Sequence of chain 1.B:
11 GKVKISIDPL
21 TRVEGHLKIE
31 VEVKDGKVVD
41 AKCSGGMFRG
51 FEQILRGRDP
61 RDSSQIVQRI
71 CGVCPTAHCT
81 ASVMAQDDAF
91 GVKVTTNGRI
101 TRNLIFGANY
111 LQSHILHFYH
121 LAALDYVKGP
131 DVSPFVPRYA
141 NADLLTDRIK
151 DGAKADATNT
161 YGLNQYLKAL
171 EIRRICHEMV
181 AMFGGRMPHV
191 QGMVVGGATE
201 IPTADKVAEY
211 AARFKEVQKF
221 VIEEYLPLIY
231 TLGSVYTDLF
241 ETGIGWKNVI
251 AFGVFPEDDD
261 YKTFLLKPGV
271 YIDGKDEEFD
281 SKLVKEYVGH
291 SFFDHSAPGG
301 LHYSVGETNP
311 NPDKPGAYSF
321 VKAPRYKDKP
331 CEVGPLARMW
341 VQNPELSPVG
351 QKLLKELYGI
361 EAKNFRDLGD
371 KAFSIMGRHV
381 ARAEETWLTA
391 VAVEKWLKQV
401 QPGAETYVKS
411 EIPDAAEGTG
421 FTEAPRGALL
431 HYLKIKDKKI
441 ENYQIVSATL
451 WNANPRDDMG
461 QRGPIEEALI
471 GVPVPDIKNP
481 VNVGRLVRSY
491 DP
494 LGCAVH

Binding-site contacts:
Ligand atom C3 contacts residue ALA424 of chain 1.B at 3.4 Å (hydrophobic).
Ligand atom C3 contacts residue HIS78 of chain 1.B at 3.5 Å.
Ligand atom FE contacts residue CYS74 of chain 1.B at 2.3 Å.
Ligand atom N2 contacts residue CYS74 of chain 1.B at 3.4 Å.
Ligand atom N1 contacts residue THR449 of chain 1.B at 2.7 Å (h-bond).
Ligand atom O3 contacts residue ALA424 of chain 1.B at 3.2 Å.
Ligand atom C1 contacts residue NI1 of chain 1.N at 4.1 Å.
Ligand atom FE contacts residue NI1 of chain 1.N at 3.1 Å.
Ligand atom C3 contacts residue CYS496 of chain 1.B at 3.0 Å (hydrophobic).
Ligand atom O3 contacts residue ALA448 of chain 1.B at 4.1 Å.
Ligand atom C1 contacts residue ALA448 of chain 1.B at 3.8 Å (hydrophobic).
Ligand atom C1 contacts residue CYS496 of chain 1.B at 3.1 Å (hydrophobic).
Ligand atom C2 contacts residue NI1 of chain 1.N at 3.8 Å.
Ligand atom C2 contacts residue PRO425 of chain 1.B at 4.1 Å (hydrophobic).
Ligand atom FE contacts residue HIS78 of chain 1.B at 4.1 Å.
Ligand atom N2 contacts residue PRO425 of chain 1.B at 3.2 Å.
Ligand atom C2 contacts residue ALA424 of chain 1.B at 3.4 Å (hydrophobic).
Ligand atom C2 contacts residue SE7493 of chain 1.B at 2.7 Å.
Ligand atom N1 contacts residue ARG426 of chain 1.B at 3.6 Å.
Ligand atom O3 contacts residue CYS496 of chain 1.B at 3.9 Å.
Ligand atom C1 contacts residue ARG426 of chain 1.B at 3.8 Å.
Ligand atom C2 contacts residue ARG426 of chain 1.B at 3.6 Å.
Ligand atom N1 contacts residue CYS496 of chain 1.B at 3.4 Å.
Ligand atom N2 contacts residue ALA424 of chain 1.B at 3.3 Å.
Ligand atom C2 contacts residue CYS496 of chain 1.B at 4.2 Å (hydrophobic).
Ligand atom C1 contacts residue THR449 of chain 1.B at 3.8 Å.
Ligand atom N1 contacts residue SE7493 of chain 1.B at 3.5 Å.
Ligand atom C3 contacts residue CYS74 of chain 1.B at 3.3 Å (hydrophobic).
Ligand atom C1 contacts residue SE7493 of chain 1.B at 2.9 Å.
Ligand atom C1 contacts residue CYS74 of chain 1.B at 4.1 Å (hydrophobic).
Ligand atom C2 contacts residue CYS74 of chain 1.B at 3.0 Å (hydrophobic).
Ligand atom O3 contacts residue SER447 of chain 1.B at 4.1 Å.
Ligand atom N1 contacts residue ALA448 of chain 1.B at 3.4 Å.
Ligand atom O3 contacts residue HIS78 of chain 1.B at 3.4 Å (h-bond).
Ligand atom N2 contacts residue ARG426 of chain 1.B at 3.0 Å (salt-bridge).
Ligand atom FE contacts residue CYS496 of chain 1.B at 2.4 Å.
Ligand atom O3 contacts residue LEU429 of chain 1.B at 3.8 Å.
Ligand atom FE contacts residue SE7493 of chain 1.B at 2.6 Å.
Ligand atom N2 contacts residue SE7493 of chain 1.B at 3.4 Å (h-bond).
Ligand atom C3 contacts residue ALA448 of chain 1.B at 4.2 Å (hydrophobic).

A protein and the small-molecule ligand that binds it are described below.
Small molecule (SMILES): N#C[Fe](=C=O)C#N